The small molecule below binds the protein below.
Small molecule (SMILES): CC(=O)N[C@H]1[C@H](O[C@H]2[C@H](O)[C@@H](NC(C)=O)CO[C@@H]2CO)O[C@H](CO)[C@@H](O[C@@H]2O[C@H](CO[C@H]3O[C@H](CO)[C@@H](O)[C@H](O)[C@@H]3O)[C@@H](O)[C@H](O[C@H]3O[C@H](CO)[C@@H](O)[C@H](O)[C@@H]3O)[C@@H]2O)[C@@H]1O

Binding-site contacts:
Ligand atom O7 contacts residue PRO213 of chain 3.A at 3.4 Å.
Ligand atom N2 contacts residue ASN157 of chain 2.A at 2.9 Å (h-bond).
Ligand atom C7 contacts residue PRO213 of chain 3.A at 4.3 Å (hydrophobic).
Ligand atom C4 contacts residue TRP214 of chain 3.A at 4.2 Å (hydrophobic).
Ligand atom O7 contacts residue ARG212 of chain 3.A at 4.2 Å.
Ligand atom C8 contacts residue VAL234 of chain 2.A at 4.3 Å (hydrophobic).
Ligand atom C4 contacts residue TRP214 of chain 3.A at 4.4 Å (hydrophobic).
Ligand atom C6 contacts residue THR159 of chain 2.A at 3.0 Å.
Ligand atom C8 contacts residue SER211 of chain 3.A at 4.1 Å.
Ligand atom C2 contacts residue TRP214 of chain 3.A at 3.9 Å (hydrophobic).
Ligand atom O7 contacts residue TRP214 of chain 3.A at 2.6 Å (h-bond).
Ligand atom N2 contacts residue SER211 of chain 3.A at 3.5 Å (h-bond).
Ligand atom O3 contacts residue TRP214 of chain 3.A at 3.9 Å.
Ligand atom C2 contacts residue SER211 of chain 3.A at 4.3 Å.
Ligand atom O5 contacts residue ASN157 of chain 2.A at 2.4 Å (h-bond).
Ligand atom C3 contacts residue TRP214 of chain 3.A at 4.4 Å (hydrophobic).
Ligand atom O7 contacts residue ASN157 of chain 2.A at 3.5 Å (h-bond).
Ligand atom C4 contacts residue ASN157 of chain 2.A at 4.2 Å.
Ligand atom C3 contacts residue ASN157 of chain 2.A at 3.8 Å.
Ligand atom C7 contacts residue SER211 of chain 3.A at 4.3 Å.
Ligand atom C8 contacts residue ASN157 of chain 2.A at 4.5 Å.
Ligand atom O5 contacts residue THR159 of chain 2.A at 4.2 Å.
Ligand atom O2 contacts residue TRP214 of chain 3.A at 3.3 Å.
Ligand atom C7 contacts residue ASN157 of chain 2.A at 3.4 Å.
Ligand atom C8 contacts residue THR159 of chain 2.A at 3.5 Å.
Ligand atom C1 contacts residue ASN157 of chain 2.A at 1.4 Å.
Ligand atom C6 contacts residue VAL236 of chain 2.A at 4.5 Å (hydrophobic).
Ligand atom C8 contacts residue PRO213 of chain 3.A at 4.4 Å (hydrophobic).
Ligand atom O6 contacts residue THR159 of chain 2.A at 2.5 Å (h-bond).
Ligand atom C5 contacts residue ASN157 of chain 2.A at 3.7 Å.
Ligand atom C2 contacts residue ASN157 of chain 2.A at 2.4 Å.
Ligand atom C5 contacts residue THR159 of chain 2.A at 4.3 Å.
Ligand atom C1 contacts residue SER211 of chain 3.A at 4.0 Å.
Ligand atom N2 contacts residue TRP214 of chain 3.A at 4.3 Å.
Ligand atom C8 contacts residue VAL236 of chain 2.A at 4.3 Å (hydrophobic).
Ligand atom C7 contacts residue TRP214 of chain 3.A at 3.7 Å (hydrophobic).

Sequence of chain 2.A:
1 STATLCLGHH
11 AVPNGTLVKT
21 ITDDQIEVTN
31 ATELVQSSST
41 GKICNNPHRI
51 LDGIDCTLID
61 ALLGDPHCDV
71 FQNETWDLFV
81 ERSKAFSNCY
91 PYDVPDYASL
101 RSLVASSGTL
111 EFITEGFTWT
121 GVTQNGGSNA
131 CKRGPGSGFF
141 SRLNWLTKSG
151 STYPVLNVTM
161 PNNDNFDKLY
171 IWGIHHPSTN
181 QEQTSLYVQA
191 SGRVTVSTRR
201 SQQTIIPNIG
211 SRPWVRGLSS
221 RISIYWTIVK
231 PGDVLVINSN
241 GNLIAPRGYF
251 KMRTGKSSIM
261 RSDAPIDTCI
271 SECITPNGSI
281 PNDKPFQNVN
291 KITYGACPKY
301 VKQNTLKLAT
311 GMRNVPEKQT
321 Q

Sequence of chain 3.A:
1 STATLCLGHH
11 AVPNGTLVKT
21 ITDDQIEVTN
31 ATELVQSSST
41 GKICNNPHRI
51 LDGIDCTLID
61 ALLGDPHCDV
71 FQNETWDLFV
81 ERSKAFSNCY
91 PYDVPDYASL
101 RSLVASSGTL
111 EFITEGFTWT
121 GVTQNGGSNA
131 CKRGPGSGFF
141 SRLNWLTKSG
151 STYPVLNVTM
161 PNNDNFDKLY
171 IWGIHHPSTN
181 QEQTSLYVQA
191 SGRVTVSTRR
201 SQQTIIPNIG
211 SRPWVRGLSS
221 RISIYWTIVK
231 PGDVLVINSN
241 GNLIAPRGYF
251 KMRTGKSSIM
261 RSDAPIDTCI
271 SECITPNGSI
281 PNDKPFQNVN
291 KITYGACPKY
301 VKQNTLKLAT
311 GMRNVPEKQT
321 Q